A protein and the small-molecule ligand that binds it are described below.
Small molecule (SMILES): CC(=O)N[C@@H]1[C@@H](O)[C@H](O)[C@@H](CO)O[C@H]1O

Sequence of chain 6.A:
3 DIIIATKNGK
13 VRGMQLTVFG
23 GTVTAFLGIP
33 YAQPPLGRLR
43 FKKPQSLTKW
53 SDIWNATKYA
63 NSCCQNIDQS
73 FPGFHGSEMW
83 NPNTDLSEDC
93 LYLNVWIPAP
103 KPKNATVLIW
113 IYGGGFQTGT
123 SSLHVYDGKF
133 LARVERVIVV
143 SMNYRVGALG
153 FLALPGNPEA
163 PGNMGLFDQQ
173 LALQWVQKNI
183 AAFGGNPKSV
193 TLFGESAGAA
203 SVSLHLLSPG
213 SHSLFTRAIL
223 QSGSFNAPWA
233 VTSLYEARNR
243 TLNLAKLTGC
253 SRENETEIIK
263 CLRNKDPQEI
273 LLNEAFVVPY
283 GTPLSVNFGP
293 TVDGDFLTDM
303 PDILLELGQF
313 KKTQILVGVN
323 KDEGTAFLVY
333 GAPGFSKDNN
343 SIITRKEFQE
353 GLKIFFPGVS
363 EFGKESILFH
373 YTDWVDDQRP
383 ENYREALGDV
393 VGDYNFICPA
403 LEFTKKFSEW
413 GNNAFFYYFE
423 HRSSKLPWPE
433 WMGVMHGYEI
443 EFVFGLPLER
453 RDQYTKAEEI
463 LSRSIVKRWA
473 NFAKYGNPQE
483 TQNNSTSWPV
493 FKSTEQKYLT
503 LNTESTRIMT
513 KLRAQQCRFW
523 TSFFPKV

Binding-site contacts:
Ligand atom C6 contacts residue THR258 of chain 6.A at 4.0 Å.
Ligand atom O5 contacts residue GLU259 of chain 6.A at 4.4 Å.
Ligand atom C2 contacts residue ASN256 of chain 6.A at 2.5 Å.
Ligand atom O7 contacts residue ASN256 of chain 6.A at 3.6 Å.
Ligand atom C5 contacts residue THR258 of chain 6.A at 4.2 Å.
Ligand atom C1 contacts residue ASN256 of chain 6.A at 1.4 Å.
Ligand atom N2 contacts residue ASN256 of chain 6.A at 3.0 Å (h-bond).
Ligand atom C7 contacts residue ASN256 of chain 6.A at 3.6 Å.
Ligand atom C3 contacts residue ASN256 of chain 6.A at 3.8 Å.
Ligand atom O5 contacts residue ASN256 of chain 6.A at 2.4 Å (h-bond).
Ligand atom C5 contacts residue ASN256 of chain 6.A at 3.6 Å.
Ligand atom C4 contacts residue ASN256 of chain 6.A at 4.2 Å.